Sequence of chain 1.D:
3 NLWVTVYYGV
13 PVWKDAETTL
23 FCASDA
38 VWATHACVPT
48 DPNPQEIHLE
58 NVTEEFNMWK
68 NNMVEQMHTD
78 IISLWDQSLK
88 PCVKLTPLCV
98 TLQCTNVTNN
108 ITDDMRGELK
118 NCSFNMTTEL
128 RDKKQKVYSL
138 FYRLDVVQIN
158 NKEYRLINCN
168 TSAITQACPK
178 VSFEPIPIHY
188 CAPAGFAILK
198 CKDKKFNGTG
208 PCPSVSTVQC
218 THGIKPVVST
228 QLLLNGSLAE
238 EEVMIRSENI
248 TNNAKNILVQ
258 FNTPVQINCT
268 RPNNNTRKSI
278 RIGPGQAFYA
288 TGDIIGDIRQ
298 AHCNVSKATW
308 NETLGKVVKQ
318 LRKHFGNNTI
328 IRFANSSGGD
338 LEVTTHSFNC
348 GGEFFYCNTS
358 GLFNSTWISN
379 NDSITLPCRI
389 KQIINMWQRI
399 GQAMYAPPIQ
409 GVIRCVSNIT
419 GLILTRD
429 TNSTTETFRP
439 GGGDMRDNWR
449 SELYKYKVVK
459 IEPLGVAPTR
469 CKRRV

The small molecule below binds the protein below.
Small molecule (SMILES): CC(=O)N[C@H]1[C@H](O[C@H]2[C@H](O)[C@@H](NC(C)=O)CO[C@@H]2CO)O[C@H](CO)[C@@H](O)[C@@H]1O

Binding-site contacts:
Ligand atom C7 contacts residue ASN204 of chain 1.D at 3.1 Å.
Ligand atom C4 contacts residue ASN204 of chain 1.D at 3.8 Å.
Ligand atom O3 contacts residue ASN204 of chain 1.D at 4.5 Å.
Ligand atom C1 contacts residue ASN204 of chain 1.D at 1.1 Å.
Ligand atom O5 contacts residue ASN204 of chain 1.D at 2.0 Å (h-bond).
Ligand atom O7 contacts residue ILE247 of chain 1.D at 4.0 Å.
Ligand atom C8 contacts residue ILE247 of chain 1.D at 4.1 Å (hydrophobic).
Ligand atom O6 contacts residue ASN204 of chain 1.D at 4.4 Å.
Ligand atom C8 contacts residue SER244 of chain 1.D at 3.2 Å.
Ligand atom C2 contacts residue ASN204 of chain 1.D at 2.1 Å.
Ligand atom C6 contacts residue NAG1 of chain 1.AB at 4.0 Å.
Ligand atom N2 contacts residue ASN204 of chain 1.D at 2.5 Å (h-bond).
Ligand atom C3 contacts residue ASN204 of chain 1.D at 3.5 Å.
Ligand atom C5 contacts residue ASN204 of chain 1.D at 3.2 Å.
Ligand atom C6 contacts residue ASN204 of chain 1.D at 4.3 Å.
Ligand atom C8 contacts residue ASN204 of chain 1.D at 3.4 Å.
Ligand atom O5 contacts residue THR206 of chain 1.D at 4.3 Å.
Ligand atom O7 contacts residue ASN204 of chain 1.D at 3.5 Å (h-bond).
Ligand atom O6 contacts residue NAG1 of chain 1.AB at 4.1 Å.
Ligand atom C1 contacts residue THR206 of chain 1.D at 3.7 Å.